Binding-site contacts:
Ligand atom C5 contacts residue VAL179 of chain 2.C at 3.5 Å (hydrophobic).
Ligand atom O4' contacts residue SER91 of chain 2.C at 3.5 Å (h-bond).
Ligand atom C4 contacts residue VAL179 of chain 2.C at 3.5 Å (hydrophobic).
Ligand atom C5' contacts residue MET65 of chain 2.C at 3.6 Å (hydrophobic).
Ligand atom C1' contacts residue PO41 of chain 2.H at 3.2 Å.
Ligand atom N6 contacts residue GLY93 of chain 2.C at 3.5 Å.
Ligand atom C7 contacts residue ASP205 of chain 2.C at 3.0 Å.
Ligand atom C7 contacts residue GLY93 of chain 2.C at 3.5 Å.
Ligand atom N6 contacts residue ILE207 of chain 2.C at 3.4 Å.
Ligand atom O5' contacts residue PHE160 of chain 2.C at 3.2 Å.
Ligand atom O2' contacts residue GLU182 of chain 2.C at 2.4 Å (salt-bridge).
Ligand atom C3' contacts residue PO41 of chain 2.H at 3.5 Å.
Ligand atom C2' contacts residue PO41 of chain 2.H at 3.3 Å.
Ligand atom C2 contacts residue PHE160 of chain 2.C at 3.5 Å (hydrophobic).
Ligand atom O3' contacts residue GLU182 of chain 2.C at 2.9 Å (salt-bridge).
Ligand atom N3 contacts residue VAL179 of chain 2.C at 3.7 Å.
Ligand atom C8 contacts residue SER204 of chain 2.C at 3.5 Å.
Ligand atom N3 contacts residue MET181 of chain 2.C at 3.5 Å.
Ligand atom N6 contacts residue ASP205 of chain 2.C at 3.0 Å (salt-bridge).
Ligand atom N3 contacts residue PHE160 of chain 2.C at 3.7 Å.
Ligand atom O4' contacts residue ARG44 of chain 1.B at 3.6 Å.
Ligand atom C5 contacts residue PHE160 of chain 2.C at 3.7 Å (hydrophobic).
Ligand atom O4' contacts residue PO41 of chain 2.H at 3.2 Å (h-bond).
Ligand atom O5' contacts residue HIS5 of chain 1.B at 2.8 Å (h-bond).
Ligand atom C4' contacts residue PO41 of chain 2.H at 3.6 Å.
Ligand atom N9 contacts residue SER91 of chain 2.C at 3.7 Å.
Ligand atom C7 contacts residue SER204 of chain 2.C at 3.5 Å.
Ligand atom C8 contacts residue CYS92 of chain 2.C at 3.5 Å (hydrophobic).
Ligand atom O3' contacts residue PO41 of chain 2.H at 2.9 Å (h-bond).
Ligand atom C8 contacts residue SER91 of chain 2.C at 3.5 Å.
Ligand atom O2' contacts residue ARG88 of chain 2.C at 3.3 Å (salt-bridge).
Ligand atom C5' contacts residue HIS5 of chain 1.B at 3.4 Å.
Ligand atom C7 contacts residue CYS92 of chain 2.C at 3.5 Å (hydrophobic).
Ligand atom O2' contacts residue PO41 of chain 2.H at 2.7 Å (h-bond).
Ligand atom O2' contacts residue MET181 of chain 2.C at 2.8 Å (h-bond).
Ligand atom C6 contacts residue VAL179 of chain 2.C at 3.7 Å (hydrophobic).
Ligand atom O2' contacts residue GLU180 of chain 2.C at 3.4 Å.
Ligand atom C1' contacts residue SER91 of chain 2.C at 3.4 Å.
Ligand atom C2' contacts residue MET181 of chain 2.C at 3.5 Å (hydrophobic).
Ligand atom C2' contacts residue GLU182 of chain 2.C at 3.5 Å.

Sequence of chain 1.B:
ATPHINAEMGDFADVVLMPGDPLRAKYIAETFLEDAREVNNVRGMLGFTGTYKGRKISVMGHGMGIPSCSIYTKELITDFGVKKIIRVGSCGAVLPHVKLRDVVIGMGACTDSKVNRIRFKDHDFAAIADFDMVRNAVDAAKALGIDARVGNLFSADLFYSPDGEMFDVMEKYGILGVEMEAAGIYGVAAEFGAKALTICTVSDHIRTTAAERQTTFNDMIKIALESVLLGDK

The protein below binds the small molecule below.
Small molecule (SMILES): Nc1ncnc2c1ccn2[C@@H]1O[C@H](CO)[C@@H](O)[C@H]1O

Sequence of chain 2.C:
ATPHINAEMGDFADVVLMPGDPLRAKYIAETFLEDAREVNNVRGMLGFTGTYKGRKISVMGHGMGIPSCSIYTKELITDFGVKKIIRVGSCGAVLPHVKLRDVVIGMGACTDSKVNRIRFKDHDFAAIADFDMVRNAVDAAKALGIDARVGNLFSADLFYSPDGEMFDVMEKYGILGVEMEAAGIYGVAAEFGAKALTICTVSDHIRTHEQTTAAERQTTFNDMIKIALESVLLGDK